Binding-site contacts:
Ligand atom C5 contacts residue LEU184 of chain 1.D at 3.7 Å (hydrophobic).
Ligand atom N1 contacts residue ARG133 of chain 1.D at 3.7 Å.
Ligand atom C11 contacts residue VAL196 of chain 1.D at 4.0 Å (hydrophobic).
Ligand atom N2 contacts residue LEU184 of chain 1.D at 3.5 Å.
Ligand atom N1 contacts residue VAL69 of chain 1.D at 3.8 Å.
Ligand atom C6 contacts residue LEU184 of chain 1.D at 3.9 Å (hydrophobic).
Ligand atom C contacts residue ILE43 of chain 1.D at 3.6 Å (hydrophobic).
Ligand atom C4 contacts residue ARG133 of chain 1.D at 3.8 Å.
Ligand atom N1 contacts residue ASP132 of chain 1.D at 4.0 Å.
Ligand atom C11 contacts residue SER181 of chain 1.D at 3.8 Å.
Ligand atom F contacts residue MET131 of chain 1.D at 3.3 Å.
Ligand atom N4 contacts residue LEU184 of chain 1.D at 4.0 Å.
Ligand atom C15 contacts residue LYS71 of chain 1.D at 3.5 Å.
Ligand atom F contacts residue TYR87 of chain 1.D at 3.8 Å.
Ligand atom C15 contacts residue VAL196 of chain 1.D at 3.7 Å (hydrophobic).
Ligand atom C16 contacts residue VAL196 of chain 1.D at 3.9 Å (hydrophobic).
Ligand atom C18 contacts residue PHE134 of chain 1.D at 3.5 Å (hydrophobic).
Ligand atom C5 contacts residue PHE134 of chain 1.D at 3.8 Å (hydrophobic).
Ligand atom C18 contacts residue ARG133 of chain 1.D at 3.9 Å.
Ligand atom C14 contacts residue LYS71 of chain 1.D at 3.8 Å.
Ligand atom N4 contacts residue VAL69 of chain 1.D at 3.6 Å.
Ligand atom C17 contacts residue PHE134 of chain 1.D at 3.4 Å (hydrophobic).
Ligand atom C12 contacts residue PHE134 of chain 1.D at 3.8 Å (hydrophobic).
Ligand atom N4 contacts residue ASP132 of chain 1.D at 3.2 Å (salt-bridge).
Ligand atom O1 contacts residue GLU83 of chain 1.D at 3.8 Å.
Ligand atom C16 contacts residue MET131 of chain 1.D at 3.8 Å (hydrophobic).
Ligand atom C17 contacts residue ASP132 of chain 1.D at 3.4 Å.
Ligand atom F1 contacts residue LYS71 of chain 1.D at 3.4 Å.
Ligand atom N1 contacts residue PHE134 of chain 1.D at 2.8 Å (h-bond).
Ligand atom C18 contacts residue GLY135 of chain 1.D at 3.8 Å.
Ligand atom F contacts residue PRO111 of chain 1.D at 3.6 Å.
Ligand atom O1 contacts residue VAL196 of chain 1.D at 3.7 Å.
Ligand atom N4 contacts residue PHE134 of chain 1.D at 3.5 Å.
Ligand atom C7 contacts residue LEU184 of chain 1.D at 4.0 Å (hydrophobic).
Ligand atom O1 contacts residue ASP197 of chain 1.D at 3.5 Å (salt-bridge).
Ligand atom O1 contacts residue LYS71 of chain 1.D at 2.6 Å (salt-bridge).
Ligand atom C17 contacts residue MET131 of chain 1.D at 3.8 Å (hydrophobic).
Ligand atom C12 contacts residue ASP132 of chain 1.D at 3.8 Å.
Ligand atom C4 contacts residue PHE134 of chain 1.D at 3.2 Å (hydrophobic).
Ligand atom C12 contacts residue VAL69 of chain 1.D at 3.9 Å (hydrophobic).

Sequence of chain 1.D:
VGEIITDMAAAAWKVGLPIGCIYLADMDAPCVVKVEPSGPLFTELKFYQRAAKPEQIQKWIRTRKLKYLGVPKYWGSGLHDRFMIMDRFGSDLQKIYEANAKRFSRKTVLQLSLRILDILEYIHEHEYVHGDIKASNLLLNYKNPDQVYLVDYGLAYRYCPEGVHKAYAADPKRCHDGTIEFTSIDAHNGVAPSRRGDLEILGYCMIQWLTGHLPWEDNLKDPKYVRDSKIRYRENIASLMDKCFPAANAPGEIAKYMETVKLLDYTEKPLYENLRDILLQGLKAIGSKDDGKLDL

The small molecule below binds the protein below.
Small molecule (SMILES): CC(C)CCN1c2nc(Nc3cc(F)c(O)c(F)c3)ncc2N(C)C(=O)[C@@H]1C